Binding-site contacts:
Ligand atom OAY contacts residue TYR163 of chain 1.B at 3.2 Å.
Ligand atom C8 contacts residue TYR163 of chain 1.B at 3.8 Å (hydrophobic).
Ligand atom CAU contacts residue HIS223 of chain 1.B at 3.3 Å.
Ligand atom N6 contacts residue TYR163 of chain 1.B at 3.5 Å.
Ligand atom N6 contacts residue ALA185 of chain 1.D at 3.3 Å (h-bond).
Ligand atom NBB contacts residue HIS223 of chain 1.B at 3.0 Å (h-bond).
Ligand atom CAV contacts residue GLY149 of chain 1.D at 3.7 Å.
Ligand atom CAW contacts residue PRO132 of chain 1.D at 3.8 Å (hydrophobic).
Ligand atom C4 contacts residue TYR163 of chain 1.B at 3.8 Å (hydrophobic).
Ligand atom N1 contacts residue SER166 of chain 1.B at 3.0 Å (h-bond).
Ligand atom NBG contacts residue HIS223 of chain 1.B at 3.7 Å.
Ligand atom C6 contacts residue TYR163 of chain 1.B at 3.4 Å (hydrophobic).
Ligand atom BR contacts residue ARG148 of chain 1.D at 3.5 Å.
Ligand atom CAL contacts residue ASP150 of chain 1.D at 3.7 Å.
Ligand atom CAZ contacts residue TYR163 of chain 1.B at 3.8 Å (hydrophobic).
Ligand atom C6 contacts residue ASP150 of chain 1.D at 3.8 Å.
Ligand atom NAK contacts residue ASP150 of chain 1.D at 3.5 Å (salt-bridge).
Ligand atom CBA contacts residue GLU123 of chain 1.B at 3.5 Å.
Ligand atom N3 contacts residue ALA162 of chain 1.B at 3.8 Å.
Ligand atom OAY contacts residue GLU123 of chain 1.B at 2.4 Å (salt-bridge).
Ligand atom CBC contacts residue PRO132 of chain 1.D at 3.6 Å (hydrophobic).
Ligand atom N9 contacts residue TYR163 of chain 1.B at 3.8 Å.
Ligand atom OBF contacts residue ASN122 of chain 1.B at 2.8 Å (h-bond).
Ligand atom CAI contacts residue TYR163 of chain 1.B at 3.4 Å (hydrophobic).
Ligand atom CAV contacts residue PRO132 of chain 1.D at 3.5 Å (hydrophobic).
Ligand atom CAM contacts residue GLY149 of chain 1.D at 3.3 Å.
Ligand atom CBD contacts residue PRO132 of chain 1.D at 3.8 Å (hydrophobic).
Ligand atom N7 contacts residue TYR163 of chain 1.B at 3.4 Å.
Ligand atom N3 contacts residue TYR163 of chain 1.B at 3.4 Å (h-bond).
Ligand atom CBC contacts residue GLY149 of chain 1.D at 3.2 Å.
Ligand atom OBF contacts residue LEU49 of chain 1.B at 3.8 Å.
Ligand atom OBF contacts residue GLU123 of chain 1.B at 3.4 Å (salt-bridge).
Ligand atom CAM contacts residue ASP150 of chain 1.D at 3.7 Å.
Ligand atom N6 contacts residue ASP150 of chain 1.D at 2.6 Å (salt-bridge).
Ligand atom OAY contacts residue ALA162 of chain 1.B at 3.7 Å.
Ligand atom C5 contacts residue TYR163 of chain 1.B at 3.3 Å (hydrophobic).
Ligand atom CAZ contacts residue GLU123 of chain 1.B at 3.5 Å.
Ligand atom CAM contacts residue GLY131 of chain 1.D at 3.5 Å.
Ligand atom CAM contacts residue PRO132 of chain 1.D at 3.8 Å (hydrophobic).
Ligand atom C2 contacts residue SER166 of chain 1.B at 3.4 Å.

Sequence of chain 1.B:
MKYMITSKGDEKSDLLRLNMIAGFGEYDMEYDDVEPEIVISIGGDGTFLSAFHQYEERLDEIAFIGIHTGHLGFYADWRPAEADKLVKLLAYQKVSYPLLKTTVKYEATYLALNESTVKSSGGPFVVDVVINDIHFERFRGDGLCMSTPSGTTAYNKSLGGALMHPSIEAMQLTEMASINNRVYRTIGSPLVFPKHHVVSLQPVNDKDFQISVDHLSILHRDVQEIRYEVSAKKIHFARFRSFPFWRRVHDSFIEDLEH

Sequence of chain 1.D:
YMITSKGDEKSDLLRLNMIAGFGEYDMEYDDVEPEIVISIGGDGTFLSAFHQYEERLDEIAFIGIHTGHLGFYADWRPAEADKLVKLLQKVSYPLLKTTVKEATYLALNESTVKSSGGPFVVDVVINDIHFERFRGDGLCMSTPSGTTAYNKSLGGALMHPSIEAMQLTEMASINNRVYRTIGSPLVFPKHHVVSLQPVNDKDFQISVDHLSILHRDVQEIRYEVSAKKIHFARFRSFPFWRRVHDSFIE

The small molecule below binds the protein below.
Small molecule (SMILES): [N-]=[N+]=NC[C@H]1O[C@@H](n2c(SCC(=O)NCCc3cccc(Br)c3)nc3c(N)ncnc32)[C@H](O)[C@@H]1O